The small molecule below binds the protein below.
Small molecule (SMILES): CC(C)C[C@@H](NC(=O)[C@H](Cc1c[nH]c2ccccc12)NC(=O)[C@@H](CC(C)C)NC(=O)[C@H](Cc1c[nH]c2ccccc12)NC(=O)[C@@H](CC(C)C)NC(=O)[C@H](Cc1c[nH]c2ccccc12)NC(=O)[C@H](NC(=O)[C@@H](NC(=O)[C@H](NC(=O)[C@H](C)N)C(C)C)C(C)C)C(C)C)C(=O)N[C@H](C=O)Cc1c[nH]c2ccccc12

Binding-site contacts:
Ligand atom O contacts residue ALA5 of chain 1.B at 3.1 Å (h-bond).
Ligand atom CG1 contacts residue VAL1 of chain 1.B at 3.7 Å (hydrophobic).
Ligand atom N contacts residue SIN1 of chain 1.C at 2.8 Å (h-bond).
Ligand atom O contacts residue ALA3 of chain 1.B at 4.0 Å.
Ligand atom CB contacts residue SIN1 of chain 1.C at 3.3 Å.
Ligand atom O contacts residue DLE4 of chain 1.B at 3.6 Å.
Ligand atom N contacts residue SIN1 of chain 1.C at 4.2 Å.
Ligand atom C contacts residue ALA3 of chain 1.B at 3.5 Å (hydrophobic).
Ligand atom N contacts residue ALA5 of chain 1.B at 3.7 Å.
Ligand atom N contacts residue SIN1 of chain 1.C at 1.4 Å.
Ligand atom CD2 contacts residue SIN1 of chain 1.C at 3.6 Å.
Ligand atom C contacts residue VAL1 of chain 1.B at 3.7 Å (hydrophobic).
Ligand atom CG2 contacts residue DLE4 of chain 1.B at 3.9 Å.
Ligand atom CA contacts residue SIN1 of chain 1.C at 3.8 Å.
Ligand atom C contacts residue SIN1 of chain 1.C at 4.1 Å.
Ligand atom CG2 contacts residue ALA3 of chain 1.B at 4.2 Å (hydrophobic).
Ligand atom CA contacts residue VAL1 of chain 1.B at 3.6 Å (hydrophobic).
Ligand atom CA contacts residue ALA5 of chain 1.B at 4.2 Å (hydrophobic).
Ligand atom O contacts residue ALA3 of chain 1.B at 2.6 Å (h-bond).
Ligand atom C contacts residue ALA5 of chain 1.B at 4.2 Å (hydrophobic).
Ligand atom CB contacts residue SIN1 of chain 1.C at 4.1 Å.
Ligand atom CA contacts residue ALA3 of chain 1.B at 3.9 Å (hydrophobic).
Ligand atom O contacts residue GLY2 of chain 1.B at 3.1 Å.
Ligand atom CA contacts residue SIN1 of chain 1.C at 2.4 Å.
Ligand atom N contacts residue ALA3 of chain 1.B at 4.2 Å.
Ligand atom CA contacts residue GLY2 of chain 1.B at 4.0 Å.
Ligand atom O contacts residue SIN1 of chain 1.C at 2.9 Å.
Ligand atom C contacts residue ALA3 of chain 1.B at 3.8 Å (hydrophobic).
Ligand atom N contacts residue ALA3 of chain 1.B at 2.9 Å (h-bond).
Ligand atom O contacts residue VAL1 of chain 1.B at 3.5 Å (h-bond).
Ligand atom CB contacts residue VAL1 of chain 1.B at 4.2 Å (hydrophobic).
Ligand atom N contacts residue VAL1 of chain 1.B at 2.9 Å (h-bond).
Ligand atom C contacts residue SIN1 of chain 1.C at 3.6 Å.
Ligand atom CA contacts residue ALA3 of chain 1.B at 3.4 Å (hydrophobic).
Ligand atom CA contacts residue VAL1 of chain 1.B at 4.0 Å (hydrophobic).
Ligand atom CA contacts residue SIN1 of chain 1.C at 3.6 Å.
Ligand atom CB contacts residue ALA5 of chain 1.B at 3.6 Å (hydrophobic).
Ligand atom C contacts residue GLY2 of chain 1.B at 4.1 Å.
Ligand atom CB contacts residue ALA3 of chain 1.B at 4.2 Å (hydrophobic).
Ligand atom C contacts residue SIN1 of chain 1.C at 3.6 Å.

Sequence of chain 1.B:
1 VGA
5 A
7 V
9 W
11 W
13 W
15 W